Sequence of chain 46.A:
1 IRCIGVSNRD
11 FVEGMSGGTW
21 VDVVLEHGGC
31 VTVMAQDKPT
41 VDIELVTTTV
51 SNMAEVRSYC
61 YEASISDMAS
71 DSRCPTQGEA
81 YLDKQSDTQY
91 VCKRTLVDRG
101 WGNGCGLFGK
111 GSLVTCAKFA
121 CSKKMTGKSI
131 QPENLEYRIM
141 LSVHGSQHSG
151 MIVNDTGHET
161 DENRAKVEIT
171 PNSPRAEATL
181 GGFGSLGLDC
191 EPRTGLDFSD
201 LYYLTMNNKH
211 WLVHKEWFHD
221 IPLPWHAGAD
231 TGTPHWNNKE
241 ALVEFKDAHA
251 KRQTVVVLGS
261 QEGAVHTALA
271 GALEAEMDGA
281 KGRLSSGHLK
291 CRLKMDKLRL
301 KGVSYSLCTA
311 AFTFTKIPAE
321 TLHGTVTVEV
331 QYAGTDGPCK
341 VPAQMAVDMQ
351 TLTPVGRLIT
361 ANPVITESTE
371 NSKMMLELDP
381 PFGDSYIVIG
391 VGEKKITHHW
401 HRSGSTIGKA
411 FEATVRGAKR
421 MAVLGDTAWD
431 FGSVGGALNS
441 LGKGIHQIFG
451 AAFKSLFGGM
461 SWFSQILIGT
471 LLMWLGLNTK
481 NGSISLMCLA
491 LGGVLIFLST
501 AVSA

Binding-site contacts:
Ligand atom C1 contacts residue THR160 of chain 46.A at 3.0 Å.
Ligand atom O5 contacts residue ASN154 of chain 46.A at 2.4 Å (h-bond).
Ligand atom C4 contacts residue THR160 of chain 46.A at 3.6 Å.
Ligand atom C6 contacts residue THR160 of chain 46.A at 3.7 Å.
Ligand atom O7 contacts residue ASP161 of chain 46.A at 3.7 Å.
Ligand atom C4 contacts residue ASN154 of chain 46.A at 4.3 Å.
Ligand atom C6 contacts residue HIS158 of chain 46.A at 4.0 Å.
Ligand atom C3 contacts residue ASN154 of chain 46.A at 3.9 Å.
Ligand atom C2 contacts residue THR160 of chain 46.A at 2.7 Å.
Ligand atom N2 contacts residue ASN154 of chain 46.A at 3.0 Å (h-bond).
Ligand atom C8 contacts residue ASN154 of chain 46.A at 4.1 Å.
Ligand atom O3 contacts residue THR160 of chain 46.A at 4.3 Å.
Ligand atom O6 contacts residue HIS158 of chain 46.A at 3.4 Å (h-bond).
Ligand atom C7 contacts residue ASN154 of chain 46.A at 3.0 Å.
Ligand atom C1 contacts residue ASN154 of chain 46.A at 1.6 Å.
Ligand atom O7 contacts residue ASN154 of chain 46.A at 2.7 Å (h-bond).
Ligand atom O7 contacts residue THR160 of chain 46.A at 2.5 Å.
Ligand atom C7 contacts residue THR160 of chain 46.A at 3.4 Å.
Ligand atom O5 contacts residue THR160 of chain 46.A at 3.2 Å.
Ligand atom C5 contacts residue ASN154 of chain 46.A at 3.8 Å.
Ligand atom C2 contacts residue ASN154 of chain 46.A at 2.5 Å.
Ligand atom C8 contacts residue VAL153 of chain 46.A at 4.4 Å (hydrophobic).
Ligand atom O5 contacts residue HIS158 of chain 46.A at 3.8 Å.
Ligand atom C5 contacts residue THR160 of chain 46.A at 3.7 Å.
Ligand atom N2 contacts residue THR160 of chain 46.A at 3.5 Å.
Ligand atom C8 contacts residue ILE152 of chain 46.A at 4.3 Å (hydrophobic).
Ligand atom C3 contacts residue THR160 of chain 46.A at 3.9 Å.

A protein and the small-molecule ligand that binds it are described below.
Small molecule (SMILES): CC(=O)N[C@@H]1[C@@H](O)[C@H](O)[C@@H](CO)O[C@H]1O